The small molecule below binds the protein below.
Small molecule (SMILES): Nc1ncnc2c1ncn2[C@@H]1O[C@H](CO[P](=O)(O)O[P](=O)(O)OC[C@H]2O[C@@H](O)[C@H](O)[C@@H]2O)[C@@H](O)[C@H]1O

Binding-site contacts:
Ligand atom N7 contacts residue ILE164 of chain 1.A at 3.4 Å.
Ligand atom O5' contacts residue VAL22 of chain 1.A at 3.6 Å.
Ligand atom C3D contacts residue PHE36 of chain 1.B at 3.5 Å (hydrophobic).
Ligand atom PB contacts residue MG1 of chain 1.D at 3.5 Å.
Ligand atom O2D contacts residue PHE36 of chain 1.B at 3.5 Å.
Ligand atom O1B contacts residue GLU80 of chain 1.A at 3.1 Å (salt-bridge).
Ligand atom O1A contacts residue HIS24 of chain 1.A at 3.1 Å (h-bond).
Ligand atom O3A contacts residue MG1 of chain 1.E at 3.6 Å.
Ligand atom O1B contacts residue MG1 of chain 1.E at 2.4 Å.
Ligand atom C5' contacts residue PHE61 of chain 1.A at 3.6 Å (hydrophobic).
Ligand atom C8 contacts residue ILE164 of chain 1.A at 3.6 Å (hydrophobic).
Ligand atom C5 contacts residue HIS24 of chain 1.A at 3.5 Å.
Ligand atom O1A contacts residue GLY59 of chain 1.A at 3.6 Å.
Ligand atom PB contacts residue MG1 of chain 1.E at 3.6 Å.
Ligand atom N1 contacts residue GLN170 of chain 1.A at 3.6 Å.
Ligand atom O1B contacts residue GLU136 of chain 1.A at 3.0 Å (salt-bridge).
Ligand atom O1A contacts residue ARG50 of chain 1.A at 3.1 Å (salt-bridge).
Ligand atom N3 contacts residue ALA108 of chain 1.A at 3.7 Å.
Ligand atom O2A contacts residue ARG50 of chain 1.A at 3.0 Å (salt-bridge).
Ligand atom C2D contacts residue PHE36 of chain 1.B at 3.2 Å (hydrophobic).
Ligand atom C8 contacts residue HIS24 of chain 1.A at 3.4 Å.
Ligand atom N6 contacts residue ALA167 of chain 1.A at 3.6 Å (h-bond).
Ligand atom O1A contacts residue MG1 of chain 1.E at 2.3 Å.
Ligand atom O1B contacts residue GLY60 of chain 1.A at 3.5 Å.
Ligand atom N7 contacts residue HIS24 of chain 1.A at 3.0 Å.
Ligand atom N6 contacts residue GLN170 of chain 1.A at 2.8 Å (h-bond).
Ligand atom O1B contacts residue MG1 of chain 1.D at 2.3 Å.
Ligand atom N1 contacts residue SER166 of chain 1.A at 3.2 Å (h-bond).
Ligand atom O1B contacts residue GLU76 of chain 1.A at 3.4 Å (salt-bridge).
Ligand atom C2 contacts residue SER166 of chain 1.A at 3.4 Å.
Ligand atom O3D contacts residue PHE36 of chain 1.B at 3.3 Å.
Ligand atom O2B contacts residue GLY60 of chain 1.A at 3.6 Å.
Ligand atom O1B contacts residue GLY59 of chain 1.A at 3.4 Å (h-bond).
Ligand atom PA contacts residue MG1 of chain 1.E at 3.3 Å.
Ligand atom O2B contacts residue PHE61 of chain 1.A at 3.0 Å (h-bond).
Ligand atom O3A contacts residue GLY60 of chain 1.A at 3.5 Å.
Ligand atom O5D contacts residue GLU136 of chain 1.A at 3.5 Å (salt-bridge).
Ligand atom PA contacts residue ARG50 of chain 1.A at 3.6 Å.
Ligand atom C2 contacts residue ALA108 of chain 1.A at 3.3 Å (hydrophobic).
Ligand atom O3D contacts residue GLU136 of chain 1.A at 3.1 Å (salt-bridge).

Sequence of chain 1.A:
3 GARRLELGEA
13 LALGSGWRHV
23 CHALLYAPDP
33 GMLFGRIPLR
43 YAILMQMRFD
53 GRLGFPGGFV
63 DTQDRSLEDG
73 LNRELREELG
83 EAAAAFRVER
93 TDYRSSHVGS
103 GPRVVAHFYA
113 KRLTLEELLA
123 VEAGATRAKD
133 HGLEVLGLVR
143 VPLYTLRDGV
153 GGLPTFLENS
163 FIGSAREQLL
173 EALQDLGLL

Sequence of chain 1.B:
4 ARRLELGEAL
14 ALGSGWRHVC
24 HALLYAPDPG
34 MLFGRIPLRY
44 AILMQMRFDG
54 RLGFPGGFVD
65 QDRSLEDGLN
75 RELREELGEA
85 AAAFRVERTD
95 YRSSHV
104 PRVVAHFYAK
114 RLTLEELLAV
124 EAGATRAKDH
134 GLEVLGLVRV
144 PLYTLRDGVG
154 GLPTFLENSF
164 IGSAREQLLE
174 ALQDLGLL